Sequence of chain 1.A:
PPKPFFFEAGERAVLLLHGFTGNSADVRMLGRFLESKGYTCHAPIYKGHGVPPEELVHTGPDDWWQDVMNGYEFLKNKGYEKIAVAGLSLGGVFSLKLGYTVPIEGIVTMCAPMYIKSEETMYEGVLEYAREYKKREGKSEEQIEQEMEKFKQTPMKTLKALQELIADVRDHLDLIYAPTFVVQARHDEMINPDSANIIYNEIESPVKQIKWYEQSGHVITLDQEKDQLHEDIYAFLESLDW

This protein binds this small molecule.
Small molecule (SMILES): CCCOC(C)=O

Binding-site contacts:
Ligand atom OAD contacts residue PHE25 of chain 1.A at 2.9 Å (h-bond).
Ligand atom CAF contacts residue HIS223 of chain 1.A at 4.4 Å.
Ligand atom CAI contacts residue SER94 of chain 1.A at 1.4 Å.
Ligand atom OAD contacts residue LEU95 of chain 1.A at 2.8 Å (h-bond).
Ligand atom CAA contacts residue GLY24 of chain 1.A at 4.4 Å.
Ligand atom CAA contacts residue VAL224 of chain 1.A at 4.4 Å (hydrophobic).
Ligand atom CAE contacts residue VAL224 of chain 1.A at 4.2 Å (hydrophobic).
Ligand atom OAD contacts residue GLY24 of chain 1.A at 3.7 Å.
Ligand atom CAE contacts residue LEU93 of chain 1.A at 4.3 Å (hydrophobic).
Ligand atom CAA contacts residue GLY27 of chain 1.A at 3.6 Å.
Ligand atom OAH contacts residue SER94 of chain 1.A at 2.2 Å (h-bond).
Ligand atom OAH contacts residue LEU95 of chain 1.A at 4.3 Å.
Ligand atom CAE contacts residue SER94 of chain 1.A at 4.1 Å.
Ligand atom CAE contacts residue PHE25 of chain 1.A at 4.1 Å (hydrophobic).
Ligand atom CAA contacts residue ASP31 of chain 1.A at 3.5 Å.
Ligand atom CAI contacts residue HIS223 of chain 1.A at 3.4 Å.
Ligand atom CAC contacts residue SER94 of chain 1.A at 2.4 Å.
Ligand atom CAA contacts residue PHE25 of chain 1.A at 4.0 Å (hydrophobic).
Ligand atom OAH contacts residue PHE25 of chain 1.A at 3.7 Å.
Ligand atom CAC contacts residue MET195 of chain 1.A at 4.4 Å (hydrophobic).
Ligand atom OAH contacts residue GLY24 of chain 1.A at 3.9 Å.
Ligand atom OAH contacts residue HIS223 of chain 1.A at 3.4 Å (h-bond).
Ligand atom CAF contacts residue SER94 of chain 1.A at 3.5 Å.
Ligand atom OAD contacts residue SER94 of chain 1.A at 2.4 Å (h-bond).
Ligand atom CAE contacts residue GLY24 of chain 1.A at 3.7 Å.
Ligand atom CAC contacts residue HIS223 of chain 1.A at 3.4 Å.
Ligand atom CAI contacts residue LEU95 of chain 1.A at 3.5 Å (hydrophobic).
Ligand atom CAI contacts residue GLY24 of chain 1.A at 4.3 Å.
Ligand atom CAI contacts residue PHE25 of chain 1.A at 3.9 Å (hydrophobic).
Ligand atom CAF contacts residue GLY24 of chain 1.A at 3.6 Å.
Ligand atom CAF contacts residue PHE25 of chain 1.A at 3.1 Å (hydrophobic).